Sequence of chain 1.A:
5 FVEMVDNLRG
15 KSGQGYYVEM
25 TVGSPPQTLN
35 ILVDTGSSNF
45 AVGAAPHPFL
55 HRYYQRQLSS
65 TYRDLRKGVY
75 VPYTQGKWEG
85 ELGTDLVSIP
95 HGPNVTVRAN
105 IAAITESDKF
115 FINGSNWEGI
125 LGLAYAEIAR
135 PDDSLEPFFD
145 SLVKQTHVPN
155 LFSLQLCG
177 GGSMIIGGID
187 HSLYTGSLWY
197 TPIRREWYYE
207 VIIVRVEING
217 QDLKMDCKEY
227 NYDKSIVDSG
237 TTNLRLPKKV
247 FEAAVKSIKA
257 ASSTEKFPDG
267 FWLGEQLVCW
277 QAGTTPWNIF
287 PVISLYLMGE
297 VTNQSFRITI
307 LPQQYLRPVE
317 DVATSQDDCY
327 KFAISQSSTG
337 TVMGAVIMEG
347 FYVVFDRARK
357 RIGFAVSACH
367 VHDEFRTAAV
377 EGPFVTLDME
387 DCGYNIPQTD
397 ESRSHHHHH

This small molecule binds to this protein.
Small molecule (SMILES): CCCc1cscc1C[C@H](NC1=NC(C)(C)Cc2cc(Cl)ccc21)C(=O)O

Binding-site contacts:
Ligand atom C27 contacts residue SER16 of chain 1.A at 3.2 Å.
Ligand atom CL1 contacts residue LYS81 of chain 1.A at 3.6 Å.
Ligand atom C22 contacts residue GLN18 of chain 1.A at 3.2 Å.
Ligand atom C5 contacts residue LYS113 of chain 1.A at 3.6 Å.
Ligand atom C4 contacts residue GLN79 of chain 1.A at 3.6 Å.
Ligand atom C6 contacts residue TYR77 of chain 1.A at 3.8 Å (hydrophobic).
Ligand atom CL1 contacts residue GLY80 of chain 1.A at 3.6 Å.
Ligand atom C1 contacts residue PHE114 of chain 1.A at 3.7 Å (hydrophobic).
Ligand atom C15 contacts residue THR238 of chain 1.A at 3.9 Å.
Ligand atom CL1 contacts residue LYS113 of chain 1.A at 3.8 Å.
Ligand atom CL1 contacts residue TYR77 of chain 1.A at 3.7 Å.
Ligand atom C11 contacts residue ASP38 of chain 1.A at 3.6 Å.
Ligand atom C26 contacts residue GLY19 of chain 1.A at 3.4 Å.
Ligand atom S21 contacts residue ILE116 of chain 1.A at 3.3 Å.
Ligand atom C1 contacts residue TYR77 of chain 1.A at 3.3 Å (hydrophobic).
Ligand atom O16 contacts residue THR238 of chain 1.A at 2.8 Å (h-bond).
Ligand atom C7 contacts residue TYR77 of chain 1.A at 3.4 Å (hydrophobic).
Ligand atom N9 contacts residue GLY236 of chain 1.A at 3.0 Å (h-bond).
Ligand atom C5 contacts residue GLN79 of chain 1.A at 3.2 Å.
Ligand atom C14 contacts residue GLY236 of chain 1.A at 3.5 Å.
Ligand atom C6 contacts residue GLN79 of chain 1.A at 3.9 Å.
Ligand atom C12 contacts residue LEU36 of chain 1.A at 3.6 Å (hydrophobic).
Ligand atom C11 contacts residue GLY236 of chain 1.A at 3.4 Å.
Ligand atom O17 contacts residue GLN79 of chain 1.A at 3.6 Å.
Ligand atom C10 contacts residue GLY236 of chain 1.A at 3.9 Å.
Ligand atom C18 contacts residue THR238 of chain 1.A at 3.9 Å.
Ligand atom C27 contacts residue GLY236 of chain 1.A at 3.9 Å.
Ligand atom C26 contacts residue GLY236 of chain 1.A at 3.5 Å.
Ligand atom C27 contacts residue SER235 of chain 1.A at 3.5 Å.
Ligand atom C11 contacts residue LEU36 of chain 1.A at 3.6 Å (hydrophobic).
Ligand atom C20 contacts residue ILE116 of chain 1.A at 3.7 Å (hydrophobic).
Ligand atom O16 contacts residue THR237 of chain 1.A at 3.4 Å.
Ligand atom C24 contacts residue THR238 of chain 1.A at 3.3 Å.
Ligand atom C2 contacts residue TYR77 of chain 1.A at 3.6 Å (hydrophobic).
Ligand atom C27 contacts residue THR238 of chain 1.A at 3.8 Å.
Ligand atom CL1 contacts residue PHE114 of chain 1.A at 3.8 Å.
Ligand atom C27 contacts residue GLY19 of chain 1.A at 3.5 Å.
Ligand atom C11 contacts residue ILE124 of chain 1.A at 3.8 Å (hydrophobic).
Ligand atom C8 contacts residue GLY236 of chain 1.A at 3.8 Å.
Ligand atom S21 contacts residue TRP121 of chain 1.A at 3.9 Å.